Sequence of chain 57.K:
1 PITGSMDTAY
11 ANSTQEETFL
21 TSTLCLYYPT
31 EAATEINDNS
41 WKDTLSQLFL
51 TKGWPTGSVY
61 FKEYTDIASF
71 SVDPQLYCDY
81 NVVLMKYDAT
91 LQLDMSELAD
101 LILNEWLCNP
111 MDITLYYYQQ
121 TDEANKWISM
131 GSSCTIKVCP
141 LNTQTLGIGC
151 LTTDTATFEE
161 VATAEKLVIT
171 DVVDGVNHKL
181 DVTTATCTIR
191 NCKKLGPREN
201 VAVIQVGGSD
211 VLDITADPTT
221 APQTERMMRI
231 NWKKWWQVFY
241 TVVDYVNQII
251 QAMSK

The protein below binds the small molecule below.
Small molecule (SMILES): CC(=O)N[C@H]1[C@H](O[C@H]2[C@H](O)[C@@H](NC(C)=O)CO[C@@H]2CO)O[C@H](CO)[C@@H](O)[C@@H]1O

Binding-site contacts:
Ligand atom C2 contacts residue ASN12 of chain 57.K at 3.3 Å.
Ligand atom C7 contacts residue ASN12 of chain 57.K at 3.9 Å.
Ligand atom C5 contacts residue ASN12 of chain 57.K at 4.2 Å.
Ligand atom C1 contacts residue ASN12 of chain 57.K at 2.2 Å.
Ligand atom N2 contacts residue ASN12 of chain 57.K at 3.8 Å.
Ligand atom O5 contacts residue ASN12 of chain 57.K at 2.8 Å (h-bond).
Ligand atom O7 contacts residue ASN12 of chain 57.K at 3.6 Å.